Sequence of chain 1.A:
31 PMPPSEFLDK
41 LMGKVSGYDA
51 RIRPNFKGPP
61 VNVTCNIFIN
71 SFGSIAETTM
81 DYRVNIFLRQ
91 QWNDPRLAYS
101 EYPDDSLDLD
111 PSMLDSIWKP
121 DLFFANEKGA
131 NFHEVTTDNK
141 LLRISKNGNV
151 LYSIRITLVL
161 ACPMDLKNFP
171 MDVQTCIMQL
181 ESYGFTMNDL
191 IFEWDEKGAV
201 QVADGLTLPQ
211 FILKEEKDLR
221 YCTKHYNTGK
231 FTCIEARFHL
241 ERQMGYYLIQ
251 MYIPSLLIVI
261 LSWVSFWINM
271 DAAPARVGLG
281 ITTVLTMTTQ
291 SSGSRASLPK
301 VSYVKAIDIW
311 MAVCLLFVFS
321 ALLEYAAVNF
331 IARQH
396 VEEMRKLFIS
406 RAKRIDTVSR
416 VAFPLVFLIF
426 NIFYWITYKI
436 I

This small molecule binds to this protein.
Small molecule (SMILES): CC(=O)N[C@H]1[C@H](O[C@H]2[C@H](O)[C@@H](NC(C)=O)CO[C@@H]2CO)O[C@H](CO)[C@@H](O[C@@H]2O[C@H](CO)[C@@H](O)[C@H](O)[C@@H]2O)[C@@H]1O

Binding-site contacts:
Ligand atom C8 contacts residue PRO59 of chain 1.A at 4.0 Å (hydrophobic).
Ligand atom N2 contacts residue PRO60 of chain 1.A at 3.8 Å.
Ligand atom C8 contacts residue ASN55 of chain 1.A at 3.9 Å.
Ligand atom C3 contacts residue PRO59 of chain 1.A at 4.3 Å (hydrophobic).
Ligand atom C4 contacts residue ASN62 of chain 1.A at 4.2 Å.
Ligand atom C8 contacts residue PRO60 of chain 1.A at 4.1 Å (hydrophobic).
Ligand atom C3 contacts residue ASN62 of chain 1.A at 3.8 Å.
Ligand atom C1 contacts residue ASN62 of chain 1.A at 1.4 Å.
Ligand atom C1 contacts residue PRO60 of chain 1.A at 4.4 Å (hydrophobic).
Ligand atom C7 contacts residue PRO60 of chain 1.A at 4.4 Å (hydrophobic).
Ligand atom N2 contacts residue PRO59 of chain 1.A at 3.9 Å.
Ligand atom O5 contacts residue ASN62 of chain 1.A at 2.4 Å (h-bond).
Ligand atom N2 contacts residue ASN62 of chain 1.A at 2.9 Å (h-bond).
Ligand atom C7 contacts residue ASN62 of chain 1.A at 3.5 Å.
Ligand atom C5 contacts residue ASN62 of chain 1.A at 3.7 Å.
Ligand atom C2 contacts residue ASN62 of chain 1.A at 2.5 Å.
Ligand atom O3 contacts residue PRO59 of chain 1.A at 4.3 Å.
Ligand atom O7 contacts residue ASN62 of chain 1.A at 3.6 Å.